Sequence of chain 34.Y:
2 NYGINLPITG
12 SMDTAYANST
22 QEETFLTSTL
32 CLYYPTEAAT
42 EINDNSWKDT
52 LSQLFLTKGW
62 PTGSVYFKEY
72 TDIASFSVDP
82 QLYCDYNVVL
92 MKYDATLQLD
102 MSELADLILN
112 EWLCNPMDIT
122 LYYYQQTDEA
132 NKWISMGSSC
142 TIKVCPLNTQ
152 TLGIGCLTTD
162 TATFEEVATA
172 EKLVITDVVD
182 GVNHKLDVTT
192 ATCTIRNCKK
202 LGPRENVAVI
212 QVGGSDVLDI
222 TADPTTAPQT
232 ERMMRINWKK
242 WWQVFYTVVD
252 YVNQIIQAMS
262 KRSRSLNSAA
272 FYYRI

Binding-site contacts:
Ligand atom C4 contacts residue ASN19 of chain 34.Y at 4.5 Å.
Ligand atom C2 contacts residue ASN19 of chain 34.Y at 3.4 Å.
Ligand atom C8 contacts residue TYR17 of chain 34.Y at 4.0 Å (hydrophobic).
Ligand atom C6 contacts residue ASN19 of chain 34.Y at 4.1 Å.
Ligand atom O6 contacts residue ASN19 of chain 34.Y at 4.4 Å.
Ligand atom C1 contacts residue ASN19 of chain 34.Y at 1.9 Å.
Ligand atom N2 contacts residue ASN19 of chain 34.Y at 4.0 Å.
Ligand atom C5 contacts residue ASN19 of chain 34.Y at 3.3 Å.
Ligand atom C3 contacts residue ASN19 of chain 34.Y at 4.4 Å.
Ligand atom O7 contacts residue ASN19 of chain 34.Y at 4.4 Å.
Ligand atom O5 contacts residue ASN19 of chain 34.Y at 2.2 Å (h-bond).

A protein and the small-molecule ligand that binds it are described below.
Small molecule (SMILES): CC(=O)N[C@H]1[C@H](O[C@H]2[C@H](O)[C@@H](NC(C)=O)CO[C@@H]2CO)O[C@H](CO)[C@@H](O)[C@@H]1O